This protein binds this small molecule.
Small molecule (SMILES): Cc1cc(N)nc2cc(CNCCc3ccc(C#N)cc3)ccc12

Binding-site contacts:
Ligand atom N28 contacts residue TRP34 of chain 1.C at 3.6 Å.
Ligand atom C09 contacts residue GLU321 of chain 1.D at 3.5 Å.
Ligand atom C02 contacts residue HEM1 of chain 1.GA at 3.6 Å.
Ligand atom N02 contacts residue TRP316 of chain 1.D at 2.8 Å (h-bond).
Ligand atom C25 contacts residue VAL64 of chain 1.D at 3.9 Å (hydrophobic).
Ligand atom N02 contacts residue HEM1 of chain 1.GA at 3.5 Å.
Ligand atom N01 contacts residue GLU321 of chain 1.D at 2.7 Å (salt-bridge).
Ligand atom C11 contacts residue PHE313 of chain 1.D at 3.7 Å (hydrophobic).
Ligand atom C08 contacts residue VAL296 of chain 1.D at 4.1 Å (hydrophobic).
Ligand atom N02 contacts residue GLU321 of chain 1.D at 2.8 Å (salt-bridge).
Ligand atom C27 contacts residue PHE65 of chain 1.D at 3.5 Å (hydrophobic).
Ligand atom C07 contacts residue VAL296 of chain 1.D at 3.3 Å (hydrophobic).
Ligand atom C15 contacts residue TRP407 of chain 1.D at 4.0 Å (hydrophobic).
Ligand atom C05 contacts residue HEM1 of chain 1.GA at 4.0 Å.
Ligand atom C02 contacts residue GLU321 of chain 1.D at 3.6 Å.
Ligand atom C06 contacts residue PHE313 of chain 1.D at 4.1 Å (hydrophobic).
Ligand atom C12 contacts residue HEM1 of chain 1.GA at 3.2 Å.
Ligand atom N02 contacts residue TYR317 of chain 1.D at 3.9 Å.
Ligand atom C03 contacts residue TRP316 of chain 1.D at 4.1 Å (hydrophobic).
Ligand atom C06 contacts residue VAL296 of chain 1.D at 3.4 Å (hydrophobic).
Ligand atom N02 contacts residue MET318 of chain 1.D at 4.1 Å.
Ligand atom C15 contacts residue HEM1 of chain 1.GA at 3.8 Å.
Ligand atom C14 contacts residue HEM1 of chain 1.GA at 4.0 Å.
Ligand atom C04 contacts residue HEM1 of chain 1.GA at 3.7 Å.
Ligand atom N13 contacts residue HEM1 of chain 1.GA at 3.5 Å (h-bond).
Ligand atom C10 contacts residue HEM1 of chain 1.GA at 4.0 Å.
Ligand atom N28 contacts residue PHE65 of chain 1.D at 3.5 Å.
Ligand atom C07 contacts residue HEM1 of chain 1.GA at 4.0 Å.
Ligand atom C26 contacts residue TRP407 of chain 1.D at 3.9 Å (hydrophobic).
Ligand atom C08 contacts residue HEM1 of chain 1.GA at 3.7 Å.
Ligand atom C10 contacts residue GLU321 of chain 1.D at 3.5 Å.
Ligand atom C03 contacts residue HEM1 of chain 1.GA at 3.2 Å.
Ligand atom C11 contacts residue HEM1 of chain 1.GA at 3.3 Å.
Ligand atom C26 contacts residue VAL64 of chain 1.D at 4.1 Å (hydrophobic).
Ligand atom C25 contacts residue PHE65 of chain 1.D at 3.9 Å (hydrophobic).
Ligand atom C09 contacts residue HEM1 of chain 1.GA at 3.4 Å.
Ligand atom C02 contacts residue TRP316 of chain 1.D at 3.9 Å (hydrophobic).
Ligand atom C06 contacts residue HEM1 of chain 1.GA at 4.0 Å.
Ligand atom N01 contacts residue HEM1 of chain 1.GA at 3.7 Å.
Ligand atom C24 contacts residue PHE65 of chain 1.D at 3.7 Å (hydrophobic).

Sequence of chain 1.C:
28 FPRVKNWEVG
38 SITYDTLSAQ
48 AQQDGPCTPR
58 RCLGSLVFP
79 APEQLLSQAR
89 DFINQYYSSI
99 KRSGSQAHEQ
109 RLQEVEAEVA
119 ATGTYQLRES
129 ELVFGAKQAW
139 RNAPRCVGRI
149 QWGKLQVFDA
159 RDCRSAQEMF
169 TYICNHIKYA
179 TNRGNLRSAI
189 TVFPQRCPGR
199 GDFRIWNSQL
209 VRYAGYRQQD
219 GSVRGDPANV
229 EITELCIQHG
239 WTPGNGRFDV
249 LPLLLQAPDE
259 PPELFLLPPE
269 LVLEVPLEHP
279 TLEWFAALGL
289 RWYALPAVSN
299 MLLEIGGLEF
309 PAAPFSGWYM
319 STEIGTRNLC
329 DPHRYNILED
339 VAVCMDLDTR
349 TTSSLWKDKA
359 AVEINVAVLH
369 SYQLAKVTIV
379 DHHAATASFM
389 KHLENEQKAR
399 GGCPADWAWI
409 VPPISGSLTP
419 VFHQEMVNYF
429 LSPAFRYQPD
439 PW

Sequence of chain 1.D:
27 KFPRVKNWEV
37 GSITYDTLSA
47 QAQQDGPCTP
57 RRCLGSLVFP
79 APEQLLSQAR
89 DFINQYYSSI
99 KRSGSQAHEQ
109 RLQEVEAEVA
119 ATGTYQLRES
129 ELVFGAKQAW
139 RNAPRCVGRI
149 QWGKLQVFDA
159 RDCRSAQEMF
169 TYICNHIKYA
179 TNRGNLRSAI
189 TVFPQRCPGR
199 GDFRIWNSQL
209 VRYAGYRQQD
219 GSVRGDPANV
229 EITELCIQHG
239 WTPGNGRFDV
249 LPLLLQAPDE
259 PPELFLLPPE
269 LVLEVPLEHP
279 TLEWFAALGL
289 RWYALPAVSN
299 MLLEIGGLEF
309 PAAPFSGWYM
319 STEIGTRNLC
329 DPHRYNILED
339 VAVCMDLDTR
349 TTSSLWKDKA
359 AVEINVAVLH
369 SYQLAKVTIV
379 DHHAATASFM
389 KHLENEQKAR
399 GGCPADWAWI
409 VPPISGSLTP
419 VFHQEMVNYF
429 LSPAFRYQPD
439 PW